Sequence of chain 1.E:
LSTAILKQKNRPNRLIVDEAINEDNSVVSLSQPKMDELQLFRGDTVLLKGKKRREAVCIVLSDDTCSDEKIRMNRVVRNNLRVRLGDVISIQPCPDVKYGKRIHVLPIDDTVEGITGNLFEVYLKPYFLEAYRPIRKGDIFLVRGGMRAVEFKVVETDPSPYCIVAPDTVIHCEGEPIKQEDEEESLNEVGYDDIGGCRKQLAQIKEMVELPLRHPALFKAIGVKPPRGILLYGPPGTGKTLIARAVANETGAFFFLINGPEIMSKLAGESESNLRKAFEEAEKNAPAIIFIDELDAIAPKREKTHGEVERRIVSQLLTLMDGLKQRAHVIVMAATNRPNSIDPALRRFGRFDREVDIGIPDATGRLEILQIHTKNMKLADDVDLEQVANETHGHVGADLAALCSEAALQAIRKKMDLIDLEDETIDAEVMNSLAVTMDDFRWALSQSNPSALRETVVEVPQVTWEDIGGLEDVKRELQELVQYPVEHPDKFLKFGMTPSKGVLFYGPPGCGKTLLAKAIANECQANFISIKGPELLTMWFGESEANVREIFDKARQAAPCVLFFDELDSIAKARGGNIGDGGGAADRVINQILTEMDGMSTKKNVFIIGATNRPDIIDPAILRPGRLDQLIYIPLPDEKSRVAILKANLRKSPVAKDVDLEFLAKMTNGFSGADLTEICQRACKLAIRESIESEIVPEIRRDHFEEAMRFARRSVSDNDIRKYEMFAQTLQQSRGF

The small molecule below binds the protein below.
Small molecule (SMILES): Nc1ncnc2c1ncn2[C@@H]1O[C@H](COP(=O)(O)OP(=O)(O)OP(O)(O)=S)[C@@H](O)[C@H]1O

Binding-site contacts:
Ligand atom N7 contacts residue GLY423 of chain 1.F at 3.8 Å.
Ligand atom N6 contacts residue GLY222 of chain 1.F at 2.8 Å (h-bond).
Ligand atom O2B contacts residue THR264 of chain 1.F at 2.9 Å (h-bond).
Ligand atom O2A contacts residue GLY265 of chain 1.F at 3.1 Å.
Ligand atom PG contacts residue MG1 of chain 1.DA at 3.3 Å.
Ligand atom O1B contacts residue GLY265 of chain 1.F at 3.7 Å.
Ligand atom O2G contacts residue MG1 of chain 1.DA at 2.3 Å.
Ligand atom O2B contacts residue GLY263 of chain 1.F at 3.3 Å (h-bond).
Ligand atom N3 contacts residue LEU268 of chain 1.F at 3.7 Å.
Ligand atom O2B contacts residue LYS266 of chain 1.F at 2.7 Å (salt-bridge).
Ligand atom O2A contacts residue LEU268 of chain 1.F at 3.3 Å (h-bond).
Ligand atom N7 contacts residue GLY265 of chain 1.F at 3.5 Å.
Ligand atom PB contacts residue GLY263 of chain 1.F at 3.6 Å.
Ligand atom O2B contacts residue GLY265 of chain 1.F at 2.4 Å (h-bond).
Ligand atom PA contacts residue GLY265 of chain 1.F at 3.8 Å.
Ligand atom N1 contacts residue GLY222 of chain 1.F at 3.8 Å.
Ligand atom O2A contacts residue THR267 of chain 1.F at 3.0 Å (h-bond).
Ligand atom O1B contacts residue MG1 of chain 1.DA at 3.4 Å.
Ligand atom PB contacts residue LYS266 of chain 1.F at 3.3 Å.
Ligand atom O1B contacts residue LYS266 of chain 1.F at 3.0 Å (salt-bridge).
Ligand atom O2A contacts residue LYS266 of chain 1.F at 3.5 Å (salt-bridge).
Ligand atom C8 contacts residue THR264 of chain 1.F at 3.6 Å.
Ligand atom C8 contacts residue GLY263 of chain 1.F at 3.8 Å.
Ligand atom S1G contacts residue PHE375 of chain 1.E at 3.8 Å.
Ligand atom C2 contacts residue LEU268 of chain 1.F at 3.8 Å (hydrophobic).
Ligand atom O3A contacts residue GLY265 of chain 1.F at 3.3 Å (h-bond).
Ligand atom C4 contacts residue LEU268 of chain 1.F at 3.7 Å (hydrophobic).
Ligand atom C8 contacts residue GLY265 of chain 1.F at 3.5 Å.
Ligand atom O4' contacts residue ALA424 of chain 1.F at 3.6 Å (h-bond).
Ligand atom C8 contacts residue GLY423 of chain 1.F at 3.7 Å.
Ligand atom O2G contacts residue THR267 of chain 1.F at 3.7 Å.
Ligand atom O1B contacts residue THR267 of chain 1.F at 3.0 Å (h-bond).
Ligand atom O3B contacts residue GLY263 of chain 1.F at 2.9 Å (h-bond).
Ligand atom PB contacts residue GLY265 of chain 1.F at 3.5 Å.
Ligand atom O3G contacts residue MG1 of chain 1.DA at 3.2 Å.
Ligand atom N3 contacts residue HIS399 of chain 1.F at 3.1 Å (h-bond).
Ligand atom N6 contacts residue ILE395 of chain 1.F at 3.7 Å.
Ligand atom O3A contacts residue GLY263 of chain 1.F at 3.5 Å.
Ligand atom N7 contacts residue THR264 of chain 1.F at 2.9 Å (h-bond).
Ligand atom C2 contacts residue HIS399 of chain 1.F at 3.7 Å.

Sequence of chain 1.F:
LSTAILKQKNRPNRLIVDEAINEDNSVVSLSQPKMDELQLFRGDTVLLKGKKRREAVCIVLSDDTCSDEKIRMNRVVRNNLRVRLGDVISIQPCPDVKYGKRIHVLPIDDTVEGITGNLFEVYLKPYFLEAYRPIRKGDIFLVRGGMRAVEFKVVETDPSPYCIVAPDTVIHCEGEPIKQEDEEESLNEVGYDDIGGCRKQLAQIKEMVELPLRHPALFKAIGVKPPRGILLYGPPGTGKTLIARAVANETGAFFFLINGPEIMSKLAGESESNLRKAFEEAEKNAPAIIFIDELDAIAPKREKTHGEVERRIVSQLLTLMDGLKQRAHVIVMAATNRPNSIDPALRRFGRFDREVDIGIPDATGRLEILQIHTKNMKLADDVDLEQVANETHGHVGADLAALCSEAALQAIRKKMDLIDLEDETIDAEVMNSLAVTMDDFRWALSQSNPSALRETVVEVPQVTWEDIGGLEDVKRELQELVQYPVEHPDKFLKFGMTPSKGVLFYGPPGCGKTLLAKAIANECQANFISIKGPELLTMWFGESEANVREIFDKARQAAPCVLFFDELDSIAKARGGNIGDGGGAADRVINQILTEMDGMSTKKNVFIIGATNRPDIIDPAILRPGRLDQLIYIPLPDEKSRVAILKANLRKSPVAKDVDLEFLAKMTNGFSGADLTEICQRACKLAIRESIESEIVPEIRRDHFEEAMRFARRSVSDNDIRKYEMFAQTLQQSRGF